Binding-site contacts:
Ligand atom C6 contacts residue GLN804 of chain 1.A at 3.3 Å.
Ligand atom N2 contacts residue ASN801 of chain 1.A at 2.9 Å (h-bond).
Ligand atom O5 contacts residue ASN801 of chain 1.A at 2.4 Å (h-bond).
Ligand atom C8 contacts residue ASN801 of chain 1.A at 4.4 Å.
Ligand atom C7 contacts residue ASN801 of chain 1.A at 3.3 Å.
Ligand atom C5 contacts residue SER803 of chain 1.A at 4.1 Å.
Ligand atom O7 contacts residue ASN801 of chain 1.A at 3.4 Å (h-bond).
Ligand atom O5 contacts residue SER803 of chain 1.A at 3.9 Å.
Ligand atom C1 contacts residue ASN801 of chain 1.A at 1.4 Å.
Ligand atom C5 contacts residue GLN804 of chain 1.A at 3.5 Å.
Ligand atom C1 contacts residue SER803 of chain 1.A at 3.4 Å.
Ligand atom C2 contacts residue ASN801 of chain 1.A at 2.5 Å.
Ligand atom O6 contacts residue GLN804 of chain 1.A at 2.6 Å (h-bond).
Ligand atom C2 contacts residue SER803 of chain 1.A at 4.4 Å.
Ligand atom C3 contacts residue ASN801 of chain 1.A at 3.8 Å.
Ligand atom C4 contacts residue ASN801 of chain 1.A at 4.2 Å.
Ligand atom C5 contacts residue ASN801 of chain 1.A at 3.7 Å.
Ligand atom O5 contacts residue GLN804 of chain 1.A at 3.8 Å.

Sequence of chain 1.A:
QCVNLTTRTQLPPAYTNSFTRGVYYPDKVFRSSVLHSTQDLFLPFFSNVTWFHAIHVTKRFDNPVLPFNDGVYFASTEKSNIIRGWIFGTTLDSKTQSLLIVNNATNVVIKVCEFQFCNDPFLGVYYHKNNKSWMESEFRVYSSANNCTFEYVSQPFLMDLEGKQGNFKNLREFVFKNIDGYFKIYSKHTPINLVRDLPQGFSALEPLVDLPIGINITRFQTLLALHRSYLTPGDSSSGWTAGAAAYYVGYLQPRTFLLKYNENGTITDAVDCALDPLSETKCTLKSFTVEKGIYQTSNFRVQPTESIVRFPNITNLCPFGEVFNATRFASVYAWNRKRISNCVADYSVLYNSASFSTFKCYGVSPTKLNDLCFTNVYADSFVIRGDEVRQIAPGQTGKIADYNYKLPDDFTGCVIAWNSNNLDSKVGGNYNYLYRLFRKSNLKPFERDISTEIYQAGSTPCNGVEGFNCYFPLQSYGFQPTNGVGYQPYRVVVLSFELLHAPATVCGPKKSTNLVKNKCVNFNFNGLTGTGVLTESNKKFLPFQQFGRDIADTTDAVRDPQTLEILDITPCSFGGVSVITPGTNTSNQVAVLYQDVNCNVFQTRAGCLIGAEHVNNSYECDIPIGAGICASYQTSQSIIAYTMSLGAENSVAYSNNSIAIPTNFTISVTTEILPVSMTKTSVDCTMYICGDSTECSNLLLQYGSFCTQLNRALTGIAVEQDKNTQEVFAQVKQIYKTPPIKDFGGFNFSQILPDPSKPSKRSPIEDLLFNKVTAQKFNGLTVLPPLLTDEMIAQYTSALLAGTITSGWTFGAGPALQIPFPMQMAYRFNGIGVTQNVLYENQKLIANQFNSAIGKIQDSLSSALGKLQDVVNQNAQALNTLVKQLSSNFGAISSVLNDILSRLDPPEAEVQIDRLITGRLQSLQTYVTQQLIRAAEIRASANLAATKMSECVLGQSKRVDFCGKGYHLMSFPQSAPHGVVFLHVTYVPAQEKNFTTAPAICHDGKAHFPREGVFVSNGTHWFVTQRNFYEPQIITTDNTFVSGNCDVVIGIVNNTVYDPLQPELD

A protein and the small-molecule ligand that binds it are described below.
Small molecule (SMILES): CC(=O)N[C@H]1[C@H](O[C@H]2[C@H](O)[C@@H](NC(C)=O)CO[C@@H]2CO)O[C@H](CO)[C@@H](O)[C@@H]1O